Sequence of chain 1.C:
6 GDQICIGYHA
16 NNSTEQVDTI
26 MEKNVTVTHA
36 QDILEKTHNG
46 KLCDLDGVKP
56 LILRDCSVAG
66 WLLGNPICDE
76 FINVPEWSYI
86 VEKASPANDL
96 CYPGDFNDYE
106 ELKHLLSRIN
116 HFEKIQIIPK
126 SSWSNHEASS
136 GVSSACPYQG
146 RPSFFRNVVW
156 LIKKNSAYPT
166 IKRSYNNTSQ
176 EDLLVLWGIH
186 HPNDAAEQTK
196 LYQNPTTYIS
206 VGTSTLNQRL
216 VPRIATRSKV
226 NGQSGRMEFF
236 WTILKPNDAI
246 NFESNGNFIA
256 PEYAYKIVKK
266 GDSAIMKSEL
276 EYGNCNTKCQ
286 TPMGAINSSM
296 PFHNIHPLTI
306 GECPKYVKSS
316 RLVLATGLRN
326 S

Binding-site contacts:
Ligand atom C4 contacts residue ASN29 of chain 1.C at 4.3 Å.
Ligand atom C5 contacts residue ASN29 of chain 1.C at 3.7 Å.
Ligand atom C3 contacts residue ASN29 of chain 1.C at 3.7 Å.
Ligand atom C8 contacts residue LYS28 of chain 1.C at 4.3 Å.
Ligand atom O7 contacts residue ASN29 of chain 1.C at 3.9 Å.
Ligand atom O5 contacts residue GLN21 of chain 1.C at 4.2 Å.
Ligand atom O5 contacts residue ASN29 of chain 1.C at 2.5 Å (h-bond).
Ligand atom C2 contacts residue ASN29 of chain 1.C at 2.3 Å.
Ligand atom N2 contacts residue ASN29 of chain 1.C at 2.6 Å (h-bond).
Ligand atom C7 contacts residue ASN29 of chain 1.C at 3.3 Å.
Ligand atom C1 contacts residue ASN29 of chain 1.C at 1.5 Å.
Ligand atom O6 contacts residue ASN29 of chain 1.C at 4.4 Å.
Ligand atom O6 contacts residue GLN21 of chain 1.C at 3.4 Å (h-bond).
Ligand atom C8 contacts residue ASN29 of chain 1.C at 4.1 Å.

A protein and the small-molecule ligand that binds it are described below.
Small molecule (SMILES): CC(=O)N[C@@H]1[C@@H](O)[C@H](O)[C@@H](CO)O[C@H]1O